This small molecule binds to this protein.
Small molecule (SMILES): O=C1c2ccccc2C(=O)c2c1cc(S(=O)(=O)O)c(O)c2O

Binding-site contacts:
Ligand atom C3 contacts residue PRO67 of chain 1.B at 3.6 Å (hydrophobic).
Ligand atom C14 contacts residue GLY93 of chain 1.B at 3.6 Å.
Ligand atom C9 contacts residue HIS92 of chain 1.B at 3.6 Å.
Ligand atom C6 contacts residue PRO67 of chain 1.B at 3.7 Å (hydrophobic).
Ligand atom O6 contacts residue ASN89 of chain 1.B at 2.8 Å (h-bond).
Ligand atom C10 contacts residue HIS92 of chain 1.B at 3.9 Å.
Ligand atom S1 contacts residue ASN89 of chain 1.B at 3.6 Å (h-bond).
Ligand atom O6 contacts residue ARG87 of chain 1.B at 2.9 Å (salt-bridge).
Ligand atom C11 contacts residue HIS92 of chain 1.B at 3.7 Å.
Ligand atom C13 contacts residue ALA282 of chain 1.B at 3.8 Å (hydrophobic).
Ligand atom C3 contacts residue HIS92 of chain 1.B at 3.9 Å.
Ligand atom C9 contacts residue ASN89 of chain 1.B at 4.0 Å.
Ligand atom O2 contacts residue ILE65 of chain 1.B at 4.0 Å.
Ligand atom O5 contacts residue ASN89 of chain 1.B at 3.5 Å (h-bond).
Ligand atom O4 contacts residue ALA282 of chain 1.B at 3.5 Å.
Ligand atom O4 contacts residue SER278 of chain 1.B at 2.8 Å.
Ligand atom C13 contacts residue ASN89 of chain 1.B at 4.0 Å.
Ligand atom C2 contacts residue HIS92 of chain 1.B at 3.9 Å.
Ligand atom C12 contacts residue PRO67 of chain 1.B at 4.0 Å (hydrophobic).
Ligand atom O1 contacts residue LYS283 of chain 1.B at 3.5 Å.
Ligand atom C5 contacts residue LYS283 of chain 1.B at 3.8 Å.
Ligand atom C11 contacts residue GLY93 of chain 1.B at 3.8 Å.
Ligand atom C11 contacts residue TYR97 of chain 1.B at 3.6 Å (hydrophobic).
Ligand atom O4 contacts residue GLY279 of chain 1.B at 2.8 Å (h-bond).
Ligand atom C14 contacts residue TYR97 of chain 1.B at 3.3 Å (hydrophobic).
Ligand atom C13 contacts residue HIS92 of chain 1.B at 3.9 Å.
Ligand atom C2 contacts residue LYS283 of chain 1.B at 3.9 Å.
Ligand atom C8 contacts residue HIS92 of chain 1.B at 3.5 Å.
Ligand atom C4 contacts residue HIS92 of chain 1.B at 3.6 Å.
Ligand atom O4 contacts residue THR64 of chain 1.B at 4.1 Å.
Ligand atom O contacts residue LYS283 of chain 1.B at 3.3 Å.
Ligand atom O6 contacts residue THR64 of chain 1.B at 3.4 Å.
Ligand atom C6 contacts residue HIS92 of chain 1.B at 3.4 Å.
Ligand atom C7 contacts residue PRO67 of chain 1.B at 3.7 Å (hydrophobic).
Ligand atom C9 contacts residue ALA282 of chain 1.B at 3.6 Å (hydrophobic).
Ligand atom C4 contacts residue ALA282 of chain 1.B at 4.1 Å (hydrophobic).
Ligand atom S1 contacts residue ARG87 of chain 1.B at 4.0 Å.
Ligand atom O2 contacts residue HIS92 of chain 1.B at 3.9 Å.
Ligand atom C1 contacts residue LYS283 of chain 1.B at 3.8 Å.
Ligand atom C11 contacts residue PRO67 of chain 1.B at 4.1 Å (hydrophobic).

Sequence of chain 1.B:
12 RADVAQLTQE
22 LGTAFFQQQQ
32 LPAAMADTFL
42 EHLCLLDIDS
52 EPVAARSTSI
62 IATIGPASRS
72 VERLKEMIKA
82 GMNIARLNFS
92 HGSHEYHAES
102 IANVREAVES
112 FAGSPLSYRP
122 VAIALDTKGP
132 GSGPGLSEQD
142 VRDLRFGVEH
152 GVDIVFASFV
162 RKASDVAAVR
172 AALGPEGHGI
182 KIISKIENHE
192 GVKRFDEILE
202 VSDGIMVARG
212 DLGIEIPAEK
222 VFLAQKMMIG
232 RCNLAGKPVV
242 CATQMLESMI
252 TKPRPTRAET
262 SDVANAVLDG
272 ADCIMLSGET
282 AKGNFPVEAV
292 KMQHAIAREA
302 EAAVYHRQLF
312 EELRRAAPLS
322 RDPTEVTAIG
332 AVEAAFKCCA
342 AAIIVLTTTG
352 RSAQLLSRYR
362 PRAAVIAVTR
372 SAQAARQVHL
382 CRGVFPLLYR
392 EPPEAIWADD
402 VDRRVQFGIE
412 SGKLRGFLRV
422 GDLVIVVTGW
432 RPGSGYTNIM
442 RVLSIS